The protein below binds the small molecule below.
Small molecule (SMILES): OC[C@H]1C[C@@H](O)CCN1CCc1ccc(Nc2nc(-c3ccc(Cl)c(Cl)c3)cs2)cc1

Sequence of chain 1.A:
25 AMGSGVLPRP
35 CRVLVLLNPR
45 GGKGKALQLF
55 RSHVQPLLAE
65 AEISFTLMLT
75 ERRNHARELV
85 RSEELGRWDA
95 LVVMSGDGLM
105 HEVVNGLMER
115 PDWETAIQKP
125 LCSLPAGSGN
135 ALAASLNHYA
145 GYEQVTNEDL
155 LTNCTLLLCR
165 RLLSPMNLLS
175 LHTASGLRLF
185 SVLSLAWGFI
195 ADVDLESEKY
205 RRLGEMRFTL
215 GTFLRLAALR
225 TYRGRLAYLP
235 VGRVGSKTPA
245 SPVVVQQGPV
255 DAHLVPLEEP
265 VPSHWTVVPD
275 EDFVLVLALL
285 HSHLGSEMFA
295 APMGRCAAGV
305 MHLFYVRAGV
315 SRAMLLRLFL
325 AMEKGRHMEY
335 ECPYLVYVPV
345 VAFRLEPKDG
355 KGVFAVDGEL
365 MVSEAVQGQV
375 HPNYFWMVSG

Binding-site contacts:
Ligand atom N2 contacts residue ASP198 of chain 1.A at 2.9 Å (salt-bridge).
Ligand atom N1 contacts residue PHE323 of chain 1.A at 3.7 Å.
Ligand atom C22 contacts residue ASP198 of chain 1.A at 3.3 Å.
Ligand atom C8 contacts residue ILE194 of chain 1.A at 3.8 Å (hydrophobic).
Ligand atom CL2 contacts residue HIS331 of chain 1.A at 3.5 Å.
Ligand atom C1 contacts residue PHE323 of chain 1.A at 3.8 Å (hydrophobic).
Ligand atom C23 contacts residue LEU288 of chain 1.A at 3.7 Å (hydrophobic).
Ligand atom CL2 contacts residue PHE308 of chain 1.A at 3.3 Å.
Ligand atom CL1 contacts residue LEU281 of chain 1.A at 3.4 Å.
Ligand atom C9 contacts residue PHE323 of chain 1.A at 3.5 Å (hydrophobic).
Ligand atom S1 contacts residue THR216 of chain 1.A at 3.8 Å.
Ligand atom CL2 contacts residue LEU339 of chain 1.A at 3.8 Å.
Ligand atom C19 contacts residue GLY362 of chain 1.A at 3.7 Å.
Ligand atom C7 contacts residue ASP198 of chain 1.A at 3.6 Å.
Ligand atom C4 contacts residue MET292 of chain 1.A at 3.6 Å (hydrophobic).
Ligand atom C22 contacts residue LEU288 of chain 1.A at 3.5 Å (hydrophobic).
Ligand atom C9 contacts residue PHE193 of chain 1.A at 3.8 Å (hydrophobic).
Ligand atom N1 contacts residue THR216 of chain 1.A at 3.1 Å (h-bond).
Ligand atom C8 contacts residue ASP198 of chain 1.A at 3.6 Å.
Ligand atom O2 contacts residue ASP101 of chain 1.A at 2.7 Å (salt-bridge).
Ligand atom C18 contacts residue LEU288 of chain 1.A at 3.7 Å (hydrophobic).
Ligand atom C7 contacts residue PHE212 of chain 1.A at 3.7 Å (hydrophobic).
Ligand atom C2 contacts residue PHE323 of chain 1.A at 3.8 Å (hydrophobic).
Ligand atom C1 contacts residue THR216 of chain 1.A at 3.5 Å.
Ligand atom C21 contacts residue ASP198 of chain 1.A at 3.6 Å.
Ligand atom S1 contacts residue PHE193 of chain 1.A at 3.5 Å.
Ligand atom C23 contacts residue SER188 of chain 1.A at 3.6 Å.
Ligand atom C3 contacts residue VAL197 of chain 1.A at 3.6 Å (hydrophobic).
Ligand atom C23 contacts residue ASP198 of chain 1.A at 3.4 Å.
Ligand atom CL1 contacts residue LEU288 of chain 1.A at 3.7 Å.
Ligand atom C20 contacts residue ASP101 of chain 1.A at 3.5 Å.
Ligand atom C5 contacts residue VAL197 of chain 1.A at 3.6 Å (hydrophobic).
Ligand atom C3 contacts residue THR216 of chain 1.A at 3.3 Å.
Ligand atom C22 contacts residue PHE212 of chain 1.A at 3.7 Å (hydrophobic).
Ligand atom O2 contacts residue GLY362 of chain 1.A at 3.7 Å.
Ligand atom N1 contacts residue PHE193 of chain 1.A at 3.4 Å.
Ligand atom C13 contacts residue ILE194 of chain 1.A at 3.8 Å (hydrophobic).
Ligand atom O1 contacts residue ASP198 of chain 1.A at 2.5 Å (salt-bridge).
Ligand atom O1 contacts residue ALA359 of chain 1.A at 3.6 Å.
Ligand atom C21 contacts residue PHE212 of chain 1.A at 3.8 Å (hydrophobic).